This small molecule binds to this protein.
Small molecule (SMILES): Nc1ncnc2c1ncn2[C@@H]1O[C@H](CO[P](=O)(O)O[P](=O)(O)OC[C@H]2O[C@@H](O)[C@H](O)[C@@H]2O)[C@@H](O)[C@H]1O

Binding-site contacts:
Ligand atom C3D contacts residue ATP1 of chain 1.E at 3.4 Å.
Ligand atom N7 contacts residue ASN380 of chain 1.B at 3.5 Å (h-bond).
Ligand atom N3 contacts residue MET384 of chain 1.B at 3.4 Å.
Ligand atom O3D contacts residue TYR473 of chain 1.A at 3.0 Å (h-bond).
Ligand atom O2' contacts residue GLU308 of chain 1.B at 2.3 Å (salt-bridge).
Ligand atom C2D contacts residue ATP1 of chain 1.E at 2.4 Å.
Ligand atom O3D contacts residue ASP469 of chain 1.A at 2.4 Å (salt-bridge).
Ligand atom O3A contacts residue LYS301 of chain 1.B at 2.4 Å (salt-bridge).
Ligand atom PA contacts residue LYS301 of chain 1.B at 3.5 Å.
Ligand atom C4 contacts residue MET384 of chain 1.B at 3.5 Å (hydrophobic).
Ligand atom O4D contacts residue ATP1 of chain 1.E at 2.3 Å (h-bond).
Ligand atom C3D contacts residue ASP469 of chain 1.A at 3.2 Å.
Ligand atom N7 contacts residue LYS478 of chain 1.A at 3.5 Å (salt-bridge).
Ligand atom O2A contacts residue LYS301 of chain 1.B at 3.4 Å (salt-bridge).
Ligand atom O4' contacts residue MET304 of chain 1.B at 3.3 Å.
Ligand atom C8 contacts residue LYS478 of chain 1.A at 3.5 Å.
Ligand atom C4 contacts residue HIS476 of chain 1.A at 3.2 Å.
Ligand atom O1B contacts residue ARG425 of chain 1.A at 3.6 Å (salt-bridge).
Ligand atom N6 contacts residue LEU438 of chain 1.B at 3.3 Å.
Ligand atom C5D contacts residue ASN472 of chain 1.A at 3.2 Å.
Ligand atom O2D contacts residue TYR485 of chain 1.A at 3.0 Å.
Ligand atom C5' contacts residue MET304 of chain 1.B at 3.6 Å (hydrophobic).
Ligand atom O2B contacts residue ASN472 of chain 1.A at 2.9 Å (h-bond).
Ligand atom N3 contacts residue HIS476 of chain 1.A at 3.3 Å (h-bond).
Ligand atom C1D contacts residue ATP1 of chain 1.E at 1.4 Å.
Ligand atom O2D contacts residue ATP1 of chain 1.E at 3.4 Å (h-bond).
Ligand atom N7 contacts residue HIS476 of chain 1.A at 3.5 Å.
Ligand atom PB contacts residue LYS301 of chain 1.B at 3.2 Å.
Ligand atom N3 contacts residue GLU308 of chain 1.B at 3.3 Å.
Ligand atom C4D contacts residue ATP1 of chain 1.E at 3.3 Å.
Ligand atom C6 contacts residue HIS476 of chain 1.A at 3.4 Å.
Ligand atom C2' contacts residue GLU308 of chain 1.B at 3.4 Å.
Ligand atom C5 contacts residue HIS476 of chain 1.A at 3.2 Å.
Ligand atom N6 contacts residue ASP436 of chain 1.B at 2.7 Å (salt-bridge).
Ligand atom C2 contacts residue HIS476 of chain 1.A at 3.6 Å.
Ligand atom O2A contacts residue SER377 of chain 1.B at 2.9 Å (h-bond).
Ligand atom O3' contacts residue ASN422 of chain 1.A at 3.2 Å (h-bond).
Ligand atom O1B contacts residue LYS301 of chain 1.B at 3.0 Å (salt-bridge).
Ligand atom C1' contacts residue GLU308 of chain 1.B at 3.6 Å.
Ligand atom N9 contacts residue HIS476 of chain 1.A at 3.5 Å.

Sequence of chain 1.B:
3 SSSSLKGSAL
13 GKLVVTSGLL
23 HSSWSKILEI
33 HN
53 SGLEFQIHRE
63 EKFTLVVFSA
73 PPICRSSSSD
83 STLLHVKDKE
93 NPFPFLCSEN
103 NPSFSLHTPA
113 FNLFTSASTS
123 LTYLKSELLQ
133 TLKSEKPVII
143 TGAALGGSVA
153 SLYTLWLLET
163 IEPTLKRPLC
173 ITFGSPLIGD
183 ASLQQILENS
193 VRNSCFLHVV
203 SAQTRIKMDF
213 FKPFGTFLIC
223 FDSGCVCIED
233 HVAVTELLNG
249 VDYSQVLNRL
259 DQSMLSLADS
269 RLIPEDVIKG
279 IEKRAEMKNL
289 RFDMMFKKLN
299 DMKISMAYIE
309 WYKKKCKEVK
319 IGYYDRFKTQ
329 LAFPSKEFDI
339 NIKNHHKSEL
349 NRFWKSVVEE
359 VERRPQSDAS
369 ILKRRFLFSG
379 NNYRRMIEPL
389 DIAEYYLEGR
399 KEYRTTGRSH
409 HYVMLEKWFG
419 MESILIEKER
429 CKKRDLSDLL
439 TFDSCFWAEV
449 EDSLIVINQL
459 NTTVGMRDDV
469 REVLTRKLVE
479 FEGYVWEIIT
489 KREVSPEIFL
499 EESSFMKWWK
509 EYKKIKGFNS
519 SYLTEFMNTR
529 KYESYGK

Sequence of chain 1.A:
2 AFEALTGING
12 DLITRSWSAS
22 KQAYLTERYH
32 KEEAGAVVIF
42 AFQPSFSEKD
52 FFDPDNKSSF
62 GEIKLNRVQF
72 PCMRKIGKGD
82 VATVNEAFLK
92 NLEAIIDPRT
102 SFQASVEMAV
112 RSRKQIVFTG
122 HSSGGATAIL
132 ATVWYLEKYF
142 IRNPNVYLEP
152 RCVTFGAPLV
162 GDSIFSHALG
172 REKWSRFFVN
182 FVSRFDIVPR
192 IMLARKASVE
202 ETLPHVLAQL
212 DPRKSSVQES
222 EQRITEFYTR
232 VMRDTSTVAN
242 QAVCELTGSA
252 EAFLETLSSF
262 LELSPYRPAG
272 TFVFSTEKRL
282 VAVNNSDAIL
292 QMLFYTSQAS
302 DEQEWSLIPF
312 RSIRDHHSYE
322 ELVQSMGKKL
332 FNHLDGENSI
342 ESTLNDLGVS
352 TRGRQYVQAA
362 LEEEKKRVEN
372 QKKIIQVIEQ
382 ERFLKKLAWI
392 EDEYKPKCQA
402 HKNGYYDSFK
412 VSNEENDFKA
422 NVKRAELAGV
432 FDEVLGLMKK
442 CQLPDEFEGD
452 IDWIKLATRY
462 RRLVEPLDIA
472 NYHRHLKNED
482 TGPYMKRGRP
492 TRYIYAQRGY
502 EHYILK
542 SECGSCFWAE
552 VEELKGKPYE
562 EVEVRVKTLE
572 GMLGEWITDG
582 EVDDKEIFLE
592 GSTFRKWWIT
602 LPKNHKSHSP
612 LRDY